Sequence of chain 1.A:
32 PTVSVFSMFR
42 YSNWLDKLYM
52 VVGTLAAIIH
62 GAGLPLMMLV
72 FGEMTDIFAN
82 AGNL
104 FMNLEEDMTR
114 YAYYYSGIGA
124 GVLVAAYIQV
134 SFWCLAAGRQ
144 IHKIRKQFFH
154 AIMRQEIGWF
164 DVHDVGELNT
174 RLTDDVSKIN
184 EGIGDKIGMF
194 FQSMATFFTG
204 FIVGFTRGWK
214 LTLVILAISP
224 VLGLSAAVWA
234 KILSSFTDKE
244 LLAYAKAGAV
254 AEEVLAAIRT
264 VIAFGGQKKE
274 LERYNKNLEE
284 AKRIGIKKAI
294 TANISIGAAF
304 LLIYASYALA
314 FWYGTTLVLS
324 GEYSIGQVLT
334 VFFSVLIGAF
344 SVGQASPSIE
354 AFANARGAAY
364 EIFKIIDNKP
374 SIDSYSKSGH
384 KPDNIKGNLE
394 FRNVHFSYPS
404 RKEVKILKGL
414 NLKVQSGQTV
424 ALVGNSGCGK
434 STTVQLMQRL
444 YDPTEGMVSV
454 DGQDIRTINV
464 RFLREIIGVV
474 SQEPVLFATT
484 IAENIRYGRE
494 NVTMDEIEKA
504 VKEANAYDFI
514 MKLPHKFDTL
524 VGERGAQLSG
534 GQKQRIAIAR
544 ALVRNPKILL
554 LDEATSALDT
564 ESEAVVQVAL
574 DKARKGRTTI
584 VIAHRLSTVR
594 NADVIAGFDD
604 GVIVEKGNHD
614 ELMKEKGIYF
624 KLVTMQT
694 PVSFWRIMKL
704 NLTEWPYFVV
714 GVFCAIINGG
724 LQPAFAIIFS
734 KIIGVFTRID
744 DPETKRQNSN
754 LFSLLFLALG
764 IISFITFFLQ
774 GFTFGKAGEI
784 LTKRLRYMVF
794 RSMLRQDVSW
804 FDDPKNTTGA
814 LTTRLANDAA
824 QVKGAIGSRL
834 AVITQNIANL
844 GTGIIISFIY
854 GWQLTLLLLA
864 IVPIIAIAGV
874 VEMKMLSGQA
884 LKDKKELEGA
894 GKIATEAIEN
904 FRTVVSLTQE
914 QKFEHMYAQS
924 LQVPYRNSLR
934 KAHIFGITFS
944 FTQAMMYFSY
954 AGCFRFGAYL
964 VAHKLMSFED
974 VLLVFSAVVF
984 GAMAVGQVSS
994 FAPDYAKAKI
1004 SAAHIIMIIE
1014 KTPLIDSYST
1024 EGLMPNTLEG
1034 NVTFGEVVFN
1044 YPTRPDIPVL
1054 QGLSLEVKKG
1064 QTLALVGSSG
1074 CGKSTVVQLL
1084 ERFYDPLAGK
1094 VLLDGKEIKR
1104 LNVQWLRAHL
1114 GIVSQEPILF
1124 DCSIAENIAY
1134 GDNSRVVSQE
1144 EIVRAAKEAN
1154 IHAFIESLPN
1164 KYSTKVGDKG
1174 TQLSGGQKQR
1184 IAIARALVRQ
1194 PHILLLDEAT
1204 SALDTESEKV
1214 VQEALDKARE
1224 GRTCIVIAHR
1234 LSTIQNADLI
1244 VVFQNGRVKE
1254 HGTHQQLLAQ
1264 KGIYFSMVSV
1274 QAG

This protein binds this small molecule.
Small molecule (SMILES): CC(C)CCC[C@@H](C)[C@H]1CC[C@H]2[C@@H]3CC=C4C[C@@H](O)CC[C@]4(C)[C@H]3CC[C@]12C

Binding-site contacts:
Ligand atom C22 contacts residue GLY844 of chain 1.A at 4.5 Å.
Ligand atom C17 contacts residue CLR1 of chain 1.N at 4.1 Å.
Ligand atom C3 contacts residue CLR1 of chain 1.N at 4.4 Å.
Ligand atom C26 contacts residue ILE840 of chain 1.A at 4.2 Å (hydrophobic).
Ligand atom C20 contacts residue CLR1 of chain 1.N at 4.5 Å.
Ligand atom C15 contacts residue LEU843 of chain 1.A at 4.0 Å (hydrophobic).
Ligand atom C4 contacts residue ILE836 of chain 1.A at 4.4 Å (hydrophobic).
Ligand atom C16 contacts residue GLY844 of chain 1.A at 4.3 Å.
Ligand atom C4 contacts residue ASN839 of chain 1.A at 3.8 Å.
Ligand atom O1 contacts residue ARG832 of chain 1.A at 4.0 Å.
Ligand atom C6 contacts residue ASN839 of chain 1.A at 3.1 Å.
Ligand atom C7 contacts residue ASN839 of chain 1.A at 3.9 Å.
Ligand atom O1 contacts residue SER992 of chain 1.A at 4.2 Å.
Ligand atom C21 contacts residue CLR1 of chain 1.N at 3.6 Å.
Ligand atom C5 contacts residue ASN839 of chain 1.A at 3.9 Å.
Ligand atom C18 contacts residue ILE840 of chain 1.A at 3.4 Å (hydrophobic).
Ligand atom C19 contacts residue ILE836 of chain 1.A at 3.5 Å (hydrophobic).
Ligand atom C24 contacts residue GLY844 of chain 1.A at 4.2 Å.
Ligand atom C6 contacts residue VAL988 of chain 1.A at 4.4 Å (hydrophobic).
Ligand atom C16 contacts residue CLR1 of chain 1.N at 4.3 Å.